This small molecule binds to this protein.
Small molecule (SMILES): Cc1cc2ccccc2[nH]1

Sequence of chain 1.A:
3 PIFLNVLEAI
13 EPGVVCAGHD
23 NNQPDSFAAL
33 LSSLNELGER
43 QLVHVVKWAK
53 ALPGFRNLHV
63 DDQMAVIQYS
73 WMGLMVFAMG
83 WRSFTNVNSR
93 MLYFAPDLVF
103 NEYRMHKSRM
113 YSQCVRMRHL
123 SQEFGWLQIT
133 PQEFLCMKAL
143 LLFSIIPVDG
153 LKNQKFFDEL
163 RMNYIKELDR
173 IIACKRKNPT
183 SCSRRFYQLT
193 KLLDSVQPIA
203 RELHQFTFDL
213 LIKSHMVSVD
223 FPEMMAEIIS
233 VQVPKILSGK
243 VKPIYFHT

Binding-site contacts:
Ligand atom CAC contacts residue VAL48 of chain 1.A at 4.0 Å (hydrophobic).
Ligand atom CAA contacts residue VAL48 of chain 1.A at 4.0 Å (hydrophobic).
Ligand atom CAI contacts residue MET226 of chain 1.A at 3.8 Å (hydrophobic).
Ligand atom CAH contacts residue MET226 of chain 1.A at 4.5 Å (hydrophobic).
Ligand atom CAD contacts residue GLN70 of chain 1.A at 3.6 Å.
Ligand atom CAH contacts residue GLN70 of chain 1.A at 4.1 Å.
Ligand atom CAC contacts residue ILE69 of chain 1.A at 3.9 Å (hydrophobic).
Ligand atom CAI contacts residue ILE230 of chain 1.A at 4.4 Å (hydrophobic).
Ligand atom CAA contacts residue MET66 of chain 1.A at 3.9 Å (hydrophobic).
Ligand atom CAD contacts residue ILE230 of chain 1.A at 3.8 Å (hydrophobic).
Ligand atom CAA contacts residue ILE69 of chain 1.A at 4.4 Å (hydrophobic).
Ligand atom CAD contacts residue VAL48 of chain 1.A at 4.4 Å (hydrophobic).
Ligand atom CAC contacts residue GLN70 of chain 1.A at 4.5 Å.
Ligand atom CAD contacts residue ILE69 of chain 1.A at 4.5 Å (hydrophobic).
Ligand atom CAG contacts residue MET66 of chain 1.A at 3.5 Å (hydrophobic).
Ligand atom CAJ contacts residue LYS52 of chain 1.A at 3.9 Å.
Ligand atom CAB contacts residue VAL48 of chain 1.A at 4.1 Å (hydrophobic).
Ligand atom CAI contacts residue LEU44 of chain 1.A at 4.5 Å (hydrophobic).
Ligand atom NAE contacts residue VAL48 of chain 1.A at 4.3 Å.
Ligand atom CAG contacts residue VAL48 of chain 1.A at 4.2 Å (hydrophobic).
Ligand atom CAG contacts residue ILE69 of chain 1.A at 4.5 Å (hydrophobic).
Ligand atom CAH contacts residue ILE230 of chain 1.A at 3.3 Å (hydrophobic).
Ligand atom CAH contacts residue LEU44 of chain 1.A at 3.8 Å (hydrophobic).
Ligand atom CAJ contacts residue ILE69 of chain 1.A at 4.0 Å (hydrophobic).
Ligand atom CAD contacts residue LEU44 of chain 1.A at 4.5 Å (hydrophobic).
Ligand atom CAJ contacts residue GLN65 of chain 1.A at 4.3 Å.
Ligand atom CAJ contacts residue VAL48 of chain 1.A at 4.5 Å (hydrophobic).
Ligand atom NAE contacts residue MET66 of chain 1.A at 4.0 Å.
Ligand atom CAA contacts residue GLN70 of chain 1.A at 4.3 Å.
Ligand atom CAC contacts residue MET66 of chain 1.A at 3.4 Å (hydrophobic).
Ligand atom CAB contacts residue MET66 of chain 1.A at 4.2 Å (hydrophobic).
Ligand atom CAJ contacts residue MET66 of chain 1.A at 3.4 Å (hydrophobic).